This protein binds this small molecule.
Small molecule (SMILES): CC(=O)N[C@@H]1[C@@H](O)[C@H](O)[C@@H](CO)O[C@H]1O

Binding-site contacts:
Ligand atom O6 contacts residue ASN308 of chain 1.E at 4.2 Å.
Ligand atom C3 contacts residue TRP364 of chain 1.E at 4.4 Å (hydrophobic).
Ligand atom N2 contacts residue ASN308 of chain 1.E at 2.9 Å (h-bond).
Ligand atom C1 contacts residue ASN308 of chain 1.E at 1.4 Å.
Ligand atom O7 contacts residue TRP364 of chain 1.E at 3.5 Å.
Ligand atom O7 contacts residue GLU309 of chain 1.E at 4.1 Å.
Ligand atom O7 contacts residue GLY312 of chain 1.E at 4.4 Å.
Ligand atom C5 contacts residue ASN308 of chain 1.E at 3.6 Å.
Ligand atom O5 contacts residue ASN308 of chain 1.E at 2.3 Å (h-bond).
Ligand atom C3 contacts residue ASN308 of chain 1.E at 3.8 Å.
Ligand atom C4 contacts residue ASN308 of chain 1.E at 4.2 Å.
Ligand atom C6 contacts residue ASN308 of chain 1.E at 4.3 Å.
Ligand atom C2 contacts residue TRP364 of chain 1.E at 4.3 Å (hydrophobic).
Ligand atom O7 contacts residue ASN308 of chain 1.E at 3.2 Å (h-bond).
Ligand atom C2 contacts residue ASN308 of chain 1.E at 2.5 Å.
Ligand atom C7 contacts residue ASN308 of chain 1.E at 3.6 Å.
Ligand atom O3 contacts residue TRP364 of chain 1.E at 3.6 Å.

Sequence of chain 1.E:
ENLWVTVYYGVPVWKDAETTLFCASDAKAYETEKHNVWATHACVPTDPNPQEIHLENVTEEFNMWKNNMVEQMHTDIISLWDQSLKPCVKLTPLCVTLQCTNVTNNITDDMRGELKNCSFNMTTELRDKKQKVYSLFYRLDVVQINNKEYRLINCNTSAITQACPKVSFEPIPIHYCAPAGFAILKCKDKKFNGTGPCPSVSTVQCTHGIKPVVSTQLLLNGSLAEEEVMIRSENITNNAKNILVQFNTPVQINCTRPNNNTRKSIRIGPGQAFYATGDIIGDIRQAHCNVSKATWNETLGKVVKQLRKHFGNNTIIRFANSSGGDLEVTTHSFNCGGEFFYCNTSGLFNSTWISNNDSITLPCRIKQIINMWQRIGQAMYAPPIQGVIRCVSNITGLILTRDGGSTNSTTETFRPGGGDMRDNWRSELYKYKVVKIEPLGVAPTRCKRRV